Sequence of chain 3.D:
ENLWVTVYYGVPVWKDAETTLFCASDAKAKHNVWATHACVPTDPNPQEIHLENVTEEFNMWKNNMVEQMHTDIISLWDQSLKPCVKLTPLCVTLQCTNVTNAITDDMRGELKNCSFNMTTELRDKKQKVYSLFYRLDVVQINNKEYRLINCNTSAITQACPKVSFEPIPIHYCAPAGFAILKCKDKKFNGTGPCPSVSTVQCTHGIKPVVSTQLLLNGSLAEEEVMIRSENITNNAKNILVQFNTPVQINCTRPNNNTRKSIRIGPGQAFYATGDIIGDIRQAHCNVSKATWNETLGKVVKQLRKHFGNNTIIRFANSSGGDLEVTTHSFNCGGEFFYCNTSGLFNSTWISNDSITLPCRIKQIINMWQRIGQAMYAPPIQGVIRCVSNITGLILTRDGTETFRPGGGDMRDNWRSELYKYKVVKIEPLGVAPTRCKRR

Binding-site contacts:
Ligand atom C1 contacts residue ASN249 of chain 3.D at 4.1 Å.
Ligand atom C2 contacts residue ASN246 of chain 3.D at 2.5 Å.
Ligand atom C2 contacts residue THR248 of chain 3.D at 4.3 Å.
Ligand atom O6 contacts residue THR248 of chain 3.D at 3.9 Å.
Ligand atom N2 contacts residue THR248 of chain 3.D at 4.5 Å.
Ligand atom C5 contacts residue ASN246 of chain 3.D at 3.7 Å.
Ligand atom C4 contacts residue ASN246 of chain 3.D at 4.2 Å.
Ligand atom C1 contacts residue ASN246 of chain 3.D at 1.4 Å.
Ligand atom O5 contacts residue THR248 of chain 3.D at 3.8 Å.
Ligand atom N2 contacts residue ASN246 of chain 3.D at 2.8 Å (h-bond).
Ligand atom C3 contacts residue ASN246 of chain 3.D at 3.8 Å.
Ligand atom C1 contacts residue THR248 of chain 3.D at 3.2 Å.
Ligand atom C7 contacts residue ASN246 of chain 3.D at 3.6 Å.
Ligand atom O7 contacts residue ASN246 of chain 3.D at 4.1 Å.
Ligand atom C5 contacts residue THR248 of chain 3.D at 4.1 Å.
Ligand atom O6 contacts residue ASN249 of chain 3.D at 4.0 Å.
Ligand atom C8 contacts residue ASN246 of chain 3.D at 3.9 Å.
Ligand atom O5 contacts residue ASN246 of chain 3.D at 2.4 Å (h-bond).
Ligand atom O5 contacts residue ASN249 of chain 3.D at 3.8 Å.

A protein and the small-molecule ligand that binds it are described below.
Small molecule (SMILES): CC(=O)N[C@@H]1[C@@H](O)[C@H](O)[C@@H](CO)O[C@H]1O